The small molecule below binds the protein below.
Small molecule (SMILES): OC[C@@H](O)C(O)[C@@H](O)CO

Sequence of chain 1.B:
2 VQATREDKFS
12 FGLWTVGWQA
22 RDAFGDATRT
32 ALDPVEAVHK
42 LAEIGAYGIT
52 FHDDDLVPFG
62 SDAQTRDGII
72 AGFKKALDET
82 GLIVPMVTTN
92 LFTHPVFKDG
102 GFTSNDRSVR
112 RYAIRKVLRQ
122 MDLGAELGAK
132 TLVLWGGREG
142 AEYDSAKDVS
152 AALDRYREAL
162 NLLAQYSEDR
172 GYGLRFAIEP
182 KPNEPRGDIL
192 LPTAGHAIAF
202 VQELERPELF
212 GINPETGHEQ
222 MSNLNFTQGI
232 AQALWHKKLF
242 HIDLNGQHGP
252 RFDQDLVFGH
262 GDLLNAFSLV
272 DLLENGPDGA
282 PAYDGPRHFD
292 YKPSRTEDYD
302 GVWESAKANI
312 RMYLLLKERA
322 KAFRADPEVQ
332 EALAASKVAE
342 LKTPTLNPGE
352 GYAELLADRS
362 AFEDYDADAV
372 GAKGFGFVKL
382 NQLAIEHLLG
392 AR

Sequence of chain 1.A:
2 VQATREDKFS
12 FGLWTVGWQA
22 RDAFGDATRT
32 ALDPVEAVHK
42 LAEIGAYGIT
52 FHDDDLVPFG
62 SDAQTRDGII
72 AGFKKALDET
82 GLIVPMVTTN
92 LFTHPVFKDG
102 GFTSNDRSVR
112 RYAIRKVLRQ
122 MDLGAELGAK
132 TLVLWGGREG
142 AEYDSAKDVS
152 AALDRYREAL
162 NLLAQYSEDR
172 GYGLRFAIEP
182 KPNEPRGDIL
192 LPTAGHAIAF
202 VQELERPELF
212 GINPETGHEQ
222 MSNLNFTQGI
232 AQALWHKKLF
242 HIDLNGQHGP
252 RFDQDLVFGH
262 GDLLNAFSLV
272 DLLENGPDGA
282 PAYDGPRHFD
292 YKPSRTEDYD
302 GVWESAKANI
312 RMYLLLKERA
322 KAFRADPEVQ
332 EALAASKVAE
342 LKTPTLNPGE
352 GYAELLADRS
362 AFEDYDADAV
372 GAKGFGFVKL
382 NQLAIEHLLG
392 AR

Binding-site contacts:
Ligand atom O1 contacts residue ASP254 of chain 1.A at 3.4 Å (salt-bridge).
Ligand atom O2 contacts residue MG1 of chain 1.G at 3.5 Å.
Ligand atom O4 contacts residue ASP291 of chain 1.A at 3.1 Å (salt-bridge).
Ligand atom O4 contacts residue GLU180 of chain 1.A at 2.4 Å (salt-bridge).
Ligand atom C1 contacts residue MG1 of chain 1.G at 3.5 Å.
Ligand atom O3 contacts residue MG1 of chain 1.F at 3.5 Å.
Ligand atom C4 contacts residue TRP136 of chain 1.A at 3.6 Å (hydrophobic).
Ligand atom C2 contacts residue GLU180 of chain 1.A at 3.7 Å.
Ligand atom C5 contacts residue TRP136 of chain 1.A at 4.0 Å (hydrophobic).
Ligand atom C3 contacts residue MG1 of chain 1.F at 3.6 Å.
Ligand atom C1 contacts residue TRP136 of chain 1.A at 3.7 Å (hydrophobic).
Ligand atom O3 contacts residue ASP291 of chain 1.A at 2.6 Å (salt-bridge).
Ligand atom C2 contacts residue HIS219 of chain 1.A at 4.0 Å.
Ligand atom C3 contacts residue TRP136 of chain 1.A at 3.8 Å (hydrophobic).
Ligand atom O2 contacts residue GLU180 of chain 1.A at 2.9 Å (salt-bridge).
Ligand atom C2 contacts residue MG1 of chain 1.F at 3.5 Å.
Ligand atom O1 contacts residue LYS182 of chain 1.A at 2.9 Å (salt-bridge).
Ligand atom O1 contacts residue HIS219 of chain 1.A at 3.2 Å (h-bond).
Ligand atom C1 contacts residue PHE25 of chain 1.B at 3.6 Å (hydrophobic).
Ligand atom O2 contacts residue MG1 of chain 1.F at 2.3 Å.
Ligand atom O5 contacts residue HIS53 of chain 1.A at 2.7 Å (h-bond).
Ligand atom O2 contacts residue ASP291 of chain 1.A at 2.9 Å (salt-bridge).
Ligand atom O5 contacts residue TRP136 of chain 1.A at 3.6 Å.
Ligand atom O4 contacts residue ASP244 of chain 1.A at 3.3 Å (salt-bridge).
Ligand atom C4 contacts residue GLU180 of chain 1.A at 3.4 Å.
Ligand atom O4 contacts residue MG1 of chain 1.F at 2.4 Å.
Ligand atom O1 contacts residue PHE25 of chain 1.B at 3.7 Å.
Ligand atom C2 contacts residue TRP136 of chain 1.A at 3.6 Å (hydrophobic).
Ligand atom O5 contacts residue THR89 of chain 1.A at 4.1 Å.
Ligand atom C4 contacts residue MG1 of chain 1.F at 3.5 Å.
Ligand atom O1 contacts residue MG1 of chain 1.G at 2.7 Å.
Ligand atom O1 contacts residue TRP136 of chain 1.A at 3.6 Å.
Ligand atom O2 contacts residue GLU216 of chain 1.A at 3.1 Å (salt-bridge).
Ligand atom C4 contacts residue ASP291 of chain 1.A at 3.9 Å.
Ligand atom O5 contacts residue PHE93 of chain 1.A at 3.8 Å.
Ligand atom C3 contacts residue ASP291 of chain 1.A at 3.6 Å.
Ligand atom O2 contacts residue HIS219 of chain 1.A at 3.4 Å.
Ligand atom O3 contacts residue TRP15 of chain 1.A at 3.5 Å (h-bond).
Ligand atom C5 contacts residue HIS53 of chain 1.A at 3.1 Å.
Ligand atom C2 contacts residue ASP291 of chain 1.A at 3.9 Å.